The small molecule below binds the protein below.
Small molecule (SMILES): Nc1nc2cc[nH]c2c(=O)[nH]1

Binding-site contacts:
Ligand atom N1 contacts residue PHE155 of chain 1.B at 3.4 Å.
Ligand atom O6 contacts residue LYS134 of chain 1.B at 2.9 Å (salt-bridge).
Ligand atom C5 contacts residue ILE104 of chain 1.B at 4.2 Å (hydrophobic).
Ligand atom C4 contacts residue PRP1 of chain 1.P at 4.3 Å.
Ligand atom N7 contacts residue LYS134 of chain 1.B at 4.0 Å.
Ligand atom C8 contacts residue ILE104 of chain 1.B at 4.4 Å (hydrophobic).
Ligand atom N2 contacts residue VAL156 of chain 1.B at 3.0 Å (h-bond).
Ligand atom C6 contacts residue VAL156 of chain 1.B at 3.8 Å (hydrophobic).
Ligand atom O6 contacts residue GLU154 of chain 1.B at 3.8 Å.
Ligand atom N7 contacts residue ASP106 of chain 1.B at 2.8 Å (salt-bridge).
Ligand atom C8 contacts residue PRP1 of chain 1.P at 3.6 Å.
Ligand atom C2 contacts residue VAL156 of chain 1.B at 3.2 Å (hydrophobic).
Ligand atom N1 contacts residue VAL156 of chain 1.B at 2.6 Å (h-bond).
Ligand atom C4 contacts residue ILE104 of chain 1.B at 4.3 Å (hydrophobic).
Ligand atom N2 contacts residue LEU161 of chain 1.B at 3.5 Å.
Ligand atom C9 contacts residue PRP1 of chain 1.P at 3.5 Å.
Ligand atom O6 contacts residue ASP106 of chain 1.B at 4.2 Å.
Ligand atom C5 contacts residue ASP106 of chain 1.B at 3.8 Å.
Ligand atom N3 contacts residue MG1 of chain 1.Q at 4.2 Å.
Ligand atom N3 contacts residue PHE155 of chain 1.B at 3.7 Å.
Ligand atom C2 contacts residue LEU161 of chain 1.B at 3.7 Å (hydrophobic).
Ligand atom C6 contacts residue LYS134 of chain 1.B at 3.8 Å.
Ligand atom N2 contacts residue PHE155 of chain 1.B at 3.3 Å.
Ligand atom N1 contacts residue LEU161 of chain 1.B at 3.9 Å.
Ligand atom O6 contacts residue VAL156 of chain 1.B at 3.3 Å (h-bond).
Ligand atom C4 contacts residue PHE155 of chain 1.B at 4.1 Å (hydrophobic).
Ligand atom N7 contacts residue ILE104 of chain 1.B at 4.3 Å.
Ligand atom C5 contacts residue LYS134 of chain 1.B at 4.2 Å.
Ligand atom N3 contacts residue ASP162 of chain 1.B at 4.3 Å.
Ligand atom C5 contacts residue PHE155 of chain 1.B at 4.1 Å (hydrophobic).
Ligand atom C6 contacts residue ILE104 of chain 1.B at 4.2 Å (hydrophobic).
Ligand atom N2 contacts residue VAL157 of chain 1.B at 4.3 Å.
Ligand atom O6 contacts residue ILE104 of chain 1.B at 3.9 Å.
Ligand atom N2 contacts residue ASP162 of chain 1.B at 2.7 Å (salt-bridge).
Ligand atom O6 contacts residue PHE155 of chain 1.B at 3.8 Å.
Ligand atom C2 contacts residue ASP162 of chain 1.B at 3.8 Å.
Ligand atom C6 contacts residue PHE155 of chain 1.B at 3.7 Å (hydrophobic).
Ligand atom C8 contacts residue ASP106 of chain 1.B at 3.5 Å.
Ligand atom C2 contacts residue PHE155 of chain 1.B at 3.4 Å (hydrophobic).
Ligand atom N3 contacts residue LEU161 of chain 1.B at 4.0 Å.

Sequence of chain 1.B:
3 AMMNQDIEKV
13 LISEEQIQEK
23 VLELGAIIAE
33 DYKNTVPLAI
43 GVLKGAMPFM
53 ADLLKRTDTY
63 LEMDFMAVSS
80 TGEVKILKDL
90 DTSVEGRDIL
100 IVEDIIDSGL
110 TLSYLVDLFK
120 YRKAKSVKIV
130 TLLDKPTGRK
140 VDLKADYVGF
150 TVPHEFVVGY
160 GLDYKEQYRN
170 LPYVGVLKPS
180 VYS